Binding-site contacts:
Ligand atom C8 contacts residue ILE313 of chain 1.E at 3.4 Å (hydrophobic).
Ligand atom O7 contacts residue ASN292 of chain 1.E at 2.9 Å (h-bond).
Ligand atom C7 contacts residue ASN292 of chain 1.E at 3.2 Å.
Ligand atom O3 contacts residue ILE313 of chain 1.E at 4.3 Å.
Ligand atom C8 contacts residue THR294 of chain 1.E at 3.7 Å.
Ligand atom C5 contacts residue ASN292 of chain 1.E at 3.7 Å.
Ligand atom N2 contacts residue ILE313 of chain 1.E at 3.4 Å.
Ligand atom C8 contacts residue ASN292 of chain 1.E at 3.4 Å.
Ligand atom C8 contacts residue ILE312 of chain 1.E at 4.2 Å (hydrophobic).
Ligand atom O7 contacts residue ASN293 of chain 1.E at 3.1 Å (h-bond).
Ligand atom C8 contacts residue ASP311 of chain 1.E at 3.9 Å.
Ligand atom C3 contacts residue ILE313 of chain 1.E at 4.3 Å (hydrophobic).
Ligand atom C7 contacts residue ILE313 of chain 1.E at 4.1 Å (hydrophobic).
Ligand atom N2 contacts residue ASN292 of chain 1.E at 2.7 Å (h-bond).
Ligand atom C3 contacts residue ASN292 of chain 1.E at 3.7 Å.
Ligand atom C7 contacts residue THR294 of chain 1.E at 4.1 Å.
Ligand atom C2 contacts residue ASN292 of chain 1.E at 2.4 Å.
Ligand atom C1 contacts residue ASN292 of chain 1.E at 1.4 Å.
Ligand atom C4 contacts residue ASN292 of chain 1.E at 4.3 Å.
Ligand atom C2 contacts residue ILE313 of chain 1.E at 4.3 Å (hydrophobic).
Ligand atom C7 contacts residue ASN293 of chain 1.E at 4.1 Å.
Ligand atom O5 contacts residue ASN292 of chain 1.E at 2.5 Å (h-bond).
Ligand atom O7 contacts residue THR294 of chain 1.E at 4.0 Å.

Sequence of chain 1.E:
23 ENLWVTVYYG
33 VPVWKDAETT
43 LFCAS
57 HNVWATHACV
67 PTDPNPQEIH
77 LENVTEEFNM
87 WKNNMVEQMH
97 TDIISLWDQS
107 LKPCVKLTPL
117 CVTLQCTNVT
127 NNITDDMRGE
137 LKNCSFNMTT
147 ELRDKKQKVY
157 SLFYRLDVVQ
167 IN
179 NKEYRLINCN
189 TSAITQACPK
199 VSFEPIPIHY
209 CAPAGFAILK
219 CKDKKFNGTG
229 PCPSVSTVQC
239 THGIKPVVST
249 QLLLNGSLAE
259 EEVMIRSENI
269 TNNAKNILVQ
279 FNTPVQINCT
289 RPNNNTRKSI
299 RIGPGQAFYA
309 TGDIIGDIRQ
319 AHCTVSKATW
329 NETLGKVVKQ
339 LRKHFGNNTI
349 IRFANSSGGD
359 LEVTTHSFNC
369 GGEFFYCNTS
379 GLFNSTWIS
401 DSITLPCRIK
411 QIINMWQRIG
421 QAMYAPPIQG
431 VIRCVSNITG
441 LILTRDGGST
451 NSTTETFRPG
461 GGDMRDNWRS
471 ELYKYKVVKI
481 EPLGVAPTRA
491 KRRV

The protein below binds the small molecule below.
Small molecule (SMILES): CC(=O)N[C@H]1[C@H](O[C@H]2[C@H](O)[C@@H](NC(C)=O)CO[C@@H]2CO)O[C@H](CO)[C@@H](O)[C@@H]1O